Sequence of chain 15.A:
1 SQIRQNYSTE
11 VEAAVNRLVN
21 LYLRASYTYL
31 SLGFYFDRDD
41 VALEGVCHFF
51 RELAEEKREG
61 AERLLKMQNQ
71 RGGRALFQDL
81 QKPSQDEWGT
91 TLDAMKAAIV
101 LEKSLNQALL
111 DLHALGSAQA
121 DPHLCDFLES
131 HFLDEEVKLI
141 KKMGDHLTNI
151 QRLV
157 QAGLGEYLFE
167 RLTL

Binding-site contacts:
Ligand atom FAD contacts residue TYR27 of chain 15.A at 4.4 Å.
Ligand atom CAA contacts residue TYR27 of chain 12.A at 3.9 Å (hydrophobic).
Ligand atom CAI contacts residue LEU23 of chain 12.A at 4.1 Å (hydrophobic).
Ligand atom CAG contacts residue DFE1 of chain 15.I at 1.0 Å.
Ligand atom CAI contacts residue DFE1 of chain 15.I at 1.4 Å.
Ligand atom FAE contacts residue ARG58 of chain 15.A at 4.3 Å.
Ligand atom OAH contacts residue SER26 of chain 12.A at 3.9 Å.
Ligand atom FAB contacts residue TYR27 of chain 12.A at 3.4 Å.
Ligand atom FAD contacts residue DFE1 of chain 15.I at 1.4 Å.
Ligand atom CAI contacts residue SER26 of chain 12.A at 2.8 Å.
Ligand atom CAA contacts residue ARG58 of chain 12.A at 3.9 Å.
Ligand atom FAC contacts residue TYR27 of chain 12.A at 2.9 Å.
Ligand atom FAC contacts residue SER26 of chain 12.A at 3.3 Å.
Ligand atom FAE contacts residue DFE1 of chain 15.I at 1.1 Å.
Ligand atom FAE contacts residue SER26 of chain 15.A at 3.3 Å.
Ligand atom OAH contacts residue DFE1 of chain 15.I at 0.8 Å.
Ligand atom CAI contacts residue TYR27 of chain 12.A at 3.6 Å (hydrophobic).
Ligand atom FAC contacts residue LEU23 of chain 12.A at 2.9 Å.
Ligand atom FAB contacts residue LEU30 of chain 12.A at 4.0 Å.
Ligand atom FAF contacts residue TYR27 of chain 15.A at 4.1 Å.
Ligand atom CAG contacts residue LEU23 of chain 12.A at 4.2 Å (hydrophobic).
Ligand atom CAJ contacts residue DFE1 of chain 15.I at 0.8 Å.
Ligand atom FAD contacts residue LEU80 of chain 15.A at 3.6 Å.
Ligand atom FAC contacts residue DFE1 of chain 15.I at 1.7 Å.
Ligand atom FAB contacts residue DFE1 of chain 15.I at 1.6 Å.
Ligand atom CAA contacts residue LEU23 of chain 12.A at 4.3 Å (hydrophobic).
Ligand atom CAA contacts residue SER26 of chain 12.A at 1.5 Å.
Ligand atom FAD contacts residue LEU23 of chain 15.A at 3.5 Å.
Ligand atom FAE contacts residue LEU23 of chain 15.A at 4.3 Å.
Ligand atom CAA contacts residue DFE1 of chain 15.I at 1.9 Å.
Ligand atom FAF contacts residue LEU23 of chain 12.A at 4.3 Å.
Ligand atom FAB contacts residue SER26 of chain 12.A at 3.2 Å.
Ligand atom FAF contacts residue SER26 of chain 15.A at 4.2 Å.
Ligand atom CAA contacts residue ALA54 of chain 12.A at 4.1 Å (hydrophobic).
Ligand atom CAJ contacts residue SER26 of chain 15.A at 4.2 Å.
Ligand atom FAF contacts residue DFE1 of chain 15.I at 1.3 Å.

Sequence of chain 12.A:
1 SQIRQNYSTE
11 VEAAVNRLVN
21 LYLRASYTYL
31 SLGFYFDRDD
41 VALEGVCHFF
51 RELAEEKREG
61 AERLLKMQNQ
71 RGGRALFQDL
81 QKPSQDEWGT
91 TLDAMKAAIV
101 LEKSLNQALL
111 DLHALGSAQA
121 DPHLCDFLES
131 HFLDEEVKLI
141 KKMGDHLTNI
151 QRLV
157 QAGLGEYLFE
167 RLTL

The protein below binds the small molecule below.
Small molecule (SMILES): CC(F)(F)OCC(F)(F)F